The protein below binds the small molecule below.
Small molecule (SMILES): O=P(O)(O)OC[C@H]1O[C@](O)(COP(=O)(O)O)[C@@H](O)[C@@H]1O

Binding-site contacts:
Ligand atom O6P contacts residue THR348 of chain 1.F at 2.5 Å (h-bond).
Ligand atom O4 contacts residue THR438 of chain 1.F at 3.5 Å (h-bond).
Ligand atom O6P contacts residue SER353 of chain 1.F at 2.6 Å (h-bond).
Ligand atom C3 contacts residue ARG432 of chain 1.F at 3.3 Å.
Ligand atom O4 contacts residue TYR437 of chain 1.F at 2.9 Å (h-bond).
Ligand atom P2 contacts residue SER435 of chain 1.F at 3.7 Å.
Ligand atom O2 contacts residue LEU347 of chain 1.F at 3.5 Å.
Ligand atom O6 contacts residue THR348 of chain 1.F at 3.6 Å.
Ligand atom O2 contacts residue GLY430 of chain 1.F at 3.6 Å (h-bond).
Ligand atom C6 contacts residue SER353 of chain 1.F at 3.8 Å.
Ligand atom O3 contacts residue ARG432 of chain 1.F at 2.8 Å (salt-bridge).
Ligand atom O3P contacts residue ARG405 of chain 1.F at 2.8 Å (salt-bridge).
Ligand atom O6P contacts residue ARG352 of chain 1.F at 3.8 Å.
Ligand atom P2 contacts residue SER353 of chain 1.F at 3.6 Å.
Ligand atom O5P contacts residue THR350 of chain 1.F at 2.7 Å (h-bond).
Ligand atom P2 contacts residue THR349 of chain 1.F at 3.7 Å.
Ligand atom O6 contacts residue THR349 of chain 1.F at 3.1 Å (h-bond).
Ligand atom O3 contacts residue GLY430 of chain 1.F at 3.2 Å.
Ligand atom O5P contacts residue SER435 of chain 1.F at 2.6 Å (h-bond).
Ligand atom O4P contacts residue SER435 of chain 1.F at 3.7 Å.
Ligand atom O3 contacts residue TRP398 of chain 1.F at 3.6 Å.
Ligand atom O1 contacts residue GLY434 of chain 1.F at 3.7 Å.
Ligand atom O4P contacts residue GLY436 of chain 1.F at 2.9 Å (h-bond).
Ligand atom P2 contacts residue THR348 of chain 1.F at 3.5 Å.
Ligand atom P1 contacts residue ARG405 of chain 1.F at 3.7 Å.
Ligand atom O5P contacts residue THR349 of chain 1.F at 3.4 Å (h-bond).
Ligand atom O4 contacts residue GLY436 of chain 1.F at 3.7 Å.
Ligand atom O4P contacts residue SER353 of chain 1.F at 3.6 Å (h-bond).
Ligand atom O4 contacts residue GLY434 of chain 1.F at 2.6 Å (h-bond).
Ligand atom O1P contacts residue PRO433 of chain 1.F at 3.7 Å.
Ligand atom O1P contacts residue GLY434 of chain 1.F at 2.9 Å (h-bond).
Ligand atom O3P contacts residue TRP398 of chain 1.F at 2.7 Å (h-bond).
Ligand atom O5 contacts residue LEU347 of chain 1.F at 3.8 Å.
Ligand atom C6 contacts residue THR438 of chain 1.F at 3.5 Å.
Ligand atom C3 contacts residue GLY434 of chain 1.F at 3.6 Å.
Ligand atom C6 contacts residue LEU347 of chain 1.F at 3.7 Å (hydrophobic).
Ligand atom C4 contacts residue GLY434 of chain 1.F at 3.4 Å.
Ligand atom O5P contacts residue THR348 of chain 1.F at 3.6 Å.
Ligand atom C5 contacts residue GLY434 of chain 1.F at 3.5 Å.
Ligand atom O2P contacts residue ARG405 of chain 1.F at 2.6 Å (salt-bridge).

Sequence of chain 1.F:
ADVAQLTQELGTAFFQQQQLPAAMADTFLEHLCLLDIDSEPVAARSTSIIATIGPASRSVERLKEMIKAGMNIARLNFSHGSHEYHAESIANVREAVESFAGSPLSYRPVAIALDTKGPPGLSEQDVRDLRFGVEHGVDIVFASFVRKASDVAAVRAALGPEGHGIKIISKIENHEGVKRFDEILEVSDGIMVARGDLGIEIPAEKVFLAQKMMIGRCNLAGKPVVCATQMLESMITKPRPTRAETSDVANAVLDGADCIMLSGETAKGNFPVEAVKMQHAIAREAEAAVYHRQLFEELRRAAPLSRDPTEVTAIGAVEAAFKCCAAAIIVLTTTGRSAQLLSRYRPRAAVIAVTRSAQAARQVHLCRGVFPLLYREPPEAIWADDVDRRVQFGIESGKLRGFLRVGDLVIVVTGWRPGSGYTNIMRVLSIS